Sequence of chain 1.A:
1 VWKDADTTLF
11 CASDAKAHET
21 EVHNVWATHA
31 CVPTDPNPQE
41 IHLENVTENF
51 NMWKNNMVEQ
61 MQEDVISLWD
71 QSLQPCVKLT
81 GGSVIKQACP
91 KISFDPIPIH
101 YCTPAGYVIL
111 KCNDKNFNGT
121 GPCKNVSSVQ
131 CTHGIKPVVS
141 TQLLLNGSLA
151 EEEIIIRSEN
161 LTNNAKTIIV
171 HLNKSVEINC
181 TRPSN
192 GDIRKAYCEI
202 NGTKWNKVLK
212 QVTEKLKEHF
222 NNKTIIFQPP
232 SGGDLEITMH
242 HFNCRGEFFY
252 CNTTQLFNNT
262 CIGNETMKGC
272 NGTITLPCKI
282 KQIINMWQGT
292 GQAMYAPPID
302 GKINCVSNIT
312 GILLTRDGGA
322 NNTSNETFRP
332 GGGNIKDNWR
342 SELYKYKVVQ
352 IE

The small molecule below binds the protein below.
Small molecule (SMILES): CC(=O)N[C@@H]1[C@@H](O)[C@H](O)[C@@H](CO)O[C@H]1O

Binding-site contacts:
Ligand atom C5 contacts residue LYS205 of chain 1.A at 4.5 Å.
Ligand atom C3 contacts residue ASN202 of chain 1.A at 3.8 Å.
Ligand atom O5 contacts residue LYS205 of chain 1.A at 3.5 Å (salt-bridge).
Ligand atom C5 contacts residue THR204 of chain 1.A at 4.2 Å.
Ligand atom N2 contacts residue THR204 of chain 1.A at 4.5 Å.
Ligand atom C2 contacts residue ASN202 of chain 1.A at 2.4 Å.
Ligand atom C1 contacts residue THR204 of chain 1.A at 4.0 Å.
Ligand atom C4 contacts residue ASN202 of chain 1.A at 4.2 Å.
Ligand atom O5 contacts residue ASN202 of chain 1.A at 2.4 Å (h-bond).
Ligand atom O7 contacts residue ASN202 of chain 1.A at 4.2 Å.
Ligand atom C5 contacts residue ASN202 of chain 1.A at 3.6 Å.
Ligand atom O7 contacts residue GLY273 of chain 1.A at 4.0 Å.
Ligand atom C7 contacts residue THR274 of chain 1.A at 3.3 Å.
Ligand atom C7 contacts residue ASN202 of chain 1.A at 3.3 Å.
Ligand atom C8 contacts residue THR274 of chain 1.A at 3.7 Å.
Ligand atom O5 contacts residue THR204 of chain 1.A at 4.5 Å.
Ligand atom N2 contacts residue THR274 of chain 1.A at 4.5 Å.
Ligand atom C8 contacts residue ASN202 of chain 1.A at 3.3 Å.
Ligand atom C1 contacts residue LYS205 of chain 1.A at 4.2 Å.
Ligand atom C6 contacts residue LYS205 of chain 1.A at 4.1 Å.
Ligand atom N2 contacts residue ASN202 of chain 1.A at 2.8 Å (h-bond).
Ligand atom O7 contacts residue THR274 of chain 1.A at 2.3 Å (h-bond).
Ligand atom C1 contacts residue ASN202 of chain 1.A at 1.4 Å.